Sequence of chain 1.H:
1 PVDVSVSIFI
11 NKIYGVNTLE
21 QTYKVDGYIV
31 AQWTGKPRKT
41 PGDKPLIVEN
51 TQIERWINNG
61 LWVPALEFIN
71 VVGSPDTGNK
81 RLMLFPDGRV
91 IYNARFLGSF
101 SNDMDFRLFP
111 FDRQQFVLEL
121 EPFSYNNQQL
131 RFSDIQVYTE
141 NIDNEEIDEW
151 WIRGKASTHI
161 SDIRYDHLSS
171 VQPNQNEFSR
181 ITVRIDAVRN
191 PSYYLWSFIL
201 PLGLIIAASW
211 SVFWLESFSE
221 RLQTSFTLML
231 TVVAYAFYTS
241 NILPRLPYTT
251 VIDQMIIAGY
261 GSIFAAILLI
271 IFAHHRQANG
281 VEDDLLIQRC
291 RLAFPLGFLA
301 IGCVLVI

Binding-site contacts:
Ligand atom OXT contacts residue TYR28 of chain 1.H at 3.6 Å.
Ligand atom CG contacts residue ASN93 of chain 1.H at 4.3 Å.
Ligand atom CB contacts residue ASN93 of chain 1.H at 4.3 Å.
Ligand atom N contacts residue PRO122 of chain 1.I at 4.1 Å.
Ligand atom OXT contacts residue PHE9 of chain 1.H at 4.5 Å.
Ligand atom O contacts residue PHE9 of chain 1.H at 3.7 Å.
Ligand atom CB contacts residue TYR28 of chain 1.H at 4.2 Å (hydrophobic).
Ligand atom N contacts residue PHE123 of chain 1.I at 3.2 Å (h-bond).
Ligand atom CD contacts residue PHE123 of chain 1.I at 3.4 Å (hydrophobic).
Ligand atom CD contacts residue ASN93 of chain 1.H at 4.4 Å.
Ligand atom N contacts residue GLU67 of chain 1.I at 3.6 Å.

This small molecule binds to this protein.
Small molecule (SMILES): NCCCC(=O)O

Sequence of chain 1.I:
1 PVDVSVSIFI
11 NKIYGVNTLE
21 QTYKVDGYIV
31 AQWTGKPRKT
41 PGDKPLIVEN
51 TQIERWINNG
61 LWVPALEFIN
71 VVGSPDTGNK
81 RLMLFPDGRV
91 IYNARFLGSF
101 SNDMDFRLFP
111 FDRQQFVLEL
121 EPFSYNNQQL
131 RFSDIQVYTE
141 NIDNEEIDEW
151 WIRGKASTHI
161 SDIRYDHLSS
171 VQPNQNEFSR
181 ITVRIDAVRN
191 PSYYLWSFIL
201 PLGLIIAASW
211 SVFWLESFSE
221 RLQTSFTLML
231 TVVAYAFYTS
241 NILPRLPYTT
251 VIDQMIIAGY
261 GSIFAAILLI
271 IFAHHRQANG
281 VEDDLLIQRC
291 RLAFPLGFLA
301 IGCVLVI